A small-molecule ligand and the protein it binds are described below.
Small molecule (SMILES): CC(=O)N[C@@H]1[C@@H](O)[C@H](O)[C@@H](CO)O[C@H]1O

Binding-site contacts:
Ligand atom C3 contacts residue ASN676 of chain 1.A at 3.8 Å.
Ligand atom O5 contacts residue ASN676 of chain 1.A at 2.4 Å (h-bond).
Ligand atom C7 contacts residue ASN676 of chain 1.A at 3.8 Å.
Ligand atom N2 contacts residue ASN676 of chain 1.A at 2.9 Å (h-bond).
Ligand atom C5 contacts residue ASN676 of chain 1.A at 3.7 Å.
Ligand atom O7 contacts residue ASN676 of chain 1.A at 4.2 Å.
Ligand atom C2 contacts residue ASN676 of chain 1.A at 2.4 Å.
Ligand atom C1 contacts residue ASN676 of chain 1.A at 1.4 Å.
Ligand atom C8 contacts residue HIS674 of chain 1.A at 4.2 Å.
Ligand atom C4 contacts residue ASN676 of chain 1.A at 4.2 Å.

Sequence of chain 1.A:
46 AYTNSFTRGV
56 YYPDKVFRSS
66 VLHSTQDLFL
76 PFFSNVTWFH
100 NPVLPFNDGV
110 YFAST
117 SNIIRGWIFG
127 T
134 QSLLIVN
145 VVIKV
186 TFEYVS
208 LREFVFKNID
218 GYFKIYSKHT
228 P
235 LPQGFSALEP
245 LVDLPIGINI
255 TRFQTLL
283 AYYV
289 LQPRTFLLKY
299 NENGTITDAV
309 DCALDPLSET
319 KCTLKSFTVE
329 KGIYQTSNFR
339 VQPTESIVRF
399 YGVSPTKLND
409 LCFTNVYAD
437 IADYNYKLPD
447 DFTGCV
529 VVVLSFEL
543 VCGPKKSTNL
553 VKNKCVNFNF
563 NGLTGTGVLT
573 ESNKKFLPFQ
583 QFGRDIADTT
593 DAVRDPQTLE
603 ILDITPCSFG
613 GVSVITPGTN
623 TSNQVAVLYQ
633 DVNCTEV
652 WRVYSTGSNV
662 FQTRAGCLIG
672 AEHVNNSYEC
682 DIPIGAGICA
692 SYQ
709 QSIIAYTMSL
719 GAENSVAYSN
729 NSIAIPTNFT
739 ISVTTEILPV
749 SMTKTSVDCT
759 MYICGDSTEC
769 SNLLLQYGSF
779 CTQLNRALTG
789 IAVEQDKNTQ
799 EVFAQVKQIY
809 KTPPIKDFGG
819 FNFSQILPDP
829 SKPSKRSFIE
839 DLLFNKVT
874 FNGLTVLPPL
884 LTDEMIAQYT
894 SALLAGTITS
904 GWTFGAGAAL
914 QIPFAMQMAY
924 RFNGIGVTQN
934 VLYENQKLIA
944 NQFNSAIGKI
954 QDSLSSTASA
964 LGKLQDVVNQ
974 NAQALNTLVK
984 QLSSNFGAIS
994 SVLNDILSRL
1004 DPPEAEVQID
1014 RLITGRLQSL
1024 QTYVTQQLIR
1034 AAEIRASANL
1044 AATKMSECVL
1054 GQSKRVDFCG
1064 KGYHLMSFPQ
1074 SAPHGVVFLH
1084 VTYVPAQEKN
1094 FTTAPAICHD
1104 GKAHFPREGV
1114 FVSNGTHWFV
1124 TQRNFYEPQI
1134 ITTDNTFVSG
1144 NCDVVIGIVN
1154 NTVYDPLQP